Binding-site contacts:
Ligand atom O05 contacts residue LEU361 of chain 3.D at 3.2 Å.
Ligand atom C33 contacts residue GLU22 of chain 3.D at 3.7 Å.
Ligand atom C05 contacts residue HIS227 of chain 3.D at 2.9 Å.
Ligand atom O13 contacts residue PRO358 of chain 3.D at 3.2 Å.
Ligand atom C14 contacts residue THR274 of chain 3.D at 3.6 Å.
Ligand atom C04 contacts residue HIS227 of chain 3.D at 3.5 Å.
Ligand atom C47 contacts residue ARG276 of chain 3.D at 3.5 Å.
Ligand atom C07 contacts residue ASP224 of chain 3.D at 3.6 Å.
Ligand atom C14 contacts residue LEU215 of chain 3.D at 3.3 Å (hydrophobic).
Ligand atom C28 contacts residue PRO358 of chain 3.D at 3.7 Å (hydrophobic).
Ligand atom O13 contacts residue ARG359 of chain 3.D at 3.3 Å (salt-bridge).
Ligand atom C19 contacts residue THR274 of chain 3.D at 3.2 Å.
Ligand atom O14 contacts residue HIS227 of chain 3.D at 2.3 Å (h-bond).
Ligand atom C42 contacts residue VAL23 of chain 3.D at 3.2 Å (hydrophobic).
Ligand atom C44 contacts residue LEU361 of chain 3.D at 3.1 Å (hydrophobic).
Ligand atom C31 contacts residue HIS227 of chain 3.D at 3.6 Å.
Ligand atom O06 contacts residue THR274 of chain 3.D at 2.9 Å (h-bond).
Ligand atom C30 contacts residue HIS227 of chain 3.D at 3.2 Å.
Ligand atom C15 contacts residue LEU273 of chain 3.D at 3.7 Å (hydrophobic).
Ligand atom O06 contacts residue LEU215 of chain 3.D at 3.5 Å.
Ligand atom C15 contacts residue THR274 of chain 3.D at 3.8 Å.
Ligand atom C41 contacts residue GLU27 of chain 3.D at 3.3 Å.
Ligand atom C06 contacts residue HIS227 of chain 3.D at 2.2 Å.
Ligand atom C40 contacts residue VAL23 of chain 3.D at 3.7 Å (hydrophobic).
Ligand atom C16 contacts residue THR274 of chain 3.D at 3.6 Å.
Ligand atom C09 contacts residue HIS227 of chain 3.D at 3.6 Å.
Ligand atom C41 contacts residue VAL23 of chain 3.D at 2.8 Å (hydrophobic).
Ligand atom C15 contacts residue PRO272 of chain 3.D at 3.3 Å (hydrophobic).
Ligand atom C39 contacts residue ALA231 of chain 3.D at 3.7 Å (hydrophobic).
Ligand atom O07 contacts residue THR274 of chain 3.D at 3.7 Å.
Ligand atom O12 contacts residue GLY360 of chain 3.D at 3.8 Å.
Ligand atom C16 contacts residue PRO272 of chain 3.D at 3.8 Å (hydrophobic).
Ligand atom O06 contacts residue LEU273 of chain 3.D at 3.0 Å.
Ligand atom O10 contacts residue GLY360 of chain 3.D at 3.8 Å.
Ligand atom O01 contacts residue ARG276 of chain 3.D at 3.7 Å.
Ligand atom C36 contacts residue HIS227 of chain 3.D at 3.4 Å.
Ligand atom C08 contacts residue HIS227 of chain 3.D at 3.1 Å.
Ligand atom O06 contacts residue PRO272 of chain 3.D at 3.7 Å.
Ligand atom C07 contacts residue HIS227 of chain 3.D at 2.4 Å.
Ligand atom C42 contacts residue GLU27 of chain 3.D at 3.4 Å.

Sequence of chain 3.D:
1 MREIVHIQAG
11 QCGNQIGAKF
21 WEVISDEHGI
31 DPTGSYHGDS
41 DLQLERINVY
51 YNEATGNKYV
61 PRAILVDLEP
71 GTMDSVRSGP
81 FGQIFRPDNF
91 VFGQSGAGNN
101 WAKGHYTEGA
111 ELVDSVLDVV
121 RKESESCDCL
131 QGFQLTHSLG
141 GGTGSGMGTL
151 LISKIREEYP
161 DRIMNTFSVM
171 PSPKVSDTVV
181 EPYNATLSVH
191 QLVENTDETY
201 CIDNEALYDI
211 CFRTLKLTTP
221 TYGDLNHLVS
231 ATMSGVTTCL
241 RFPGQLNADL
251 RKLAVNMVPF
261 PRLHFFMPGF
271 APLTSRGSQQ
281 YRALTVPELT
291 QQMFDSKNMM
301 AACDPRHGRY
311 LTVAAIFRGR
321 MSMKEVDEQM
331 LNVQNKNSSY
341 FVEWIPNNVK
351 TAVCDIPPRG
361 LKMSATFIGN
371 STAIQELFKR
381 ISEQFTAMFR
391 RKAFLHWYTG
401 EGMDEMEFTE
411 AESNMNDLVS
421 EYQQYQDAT

A protein and the small-molecule ligand that binds it are described below.
Small molecule (SMILES): CC(=O)O[C@H]1C(=O)[C@@]2(C)[C@H]([C@H](OC(=O)c3ccccc3)[C@]3(O)C[C@H](OC(=O)[C@H](O)[C@@H](NC(=O)c4ccccc4)c4ccccc4)C(C)=C1C3(C)C)[C@]1(OC(C)=O)CO[C@@H]1C[C@@H]2O